A small-molecule ligand and the protein it binds are described below.
Small molecule (SMILES): CC(C)CCC[C@@H](C)[C@H]1CC[C@H]2[C@@H]3CC=C4C[C@@H](OC(=O)CCC(=O)O)CC[C@]4(C)[C@H]3CC[C@]12C

Sequence of chain 1.A:
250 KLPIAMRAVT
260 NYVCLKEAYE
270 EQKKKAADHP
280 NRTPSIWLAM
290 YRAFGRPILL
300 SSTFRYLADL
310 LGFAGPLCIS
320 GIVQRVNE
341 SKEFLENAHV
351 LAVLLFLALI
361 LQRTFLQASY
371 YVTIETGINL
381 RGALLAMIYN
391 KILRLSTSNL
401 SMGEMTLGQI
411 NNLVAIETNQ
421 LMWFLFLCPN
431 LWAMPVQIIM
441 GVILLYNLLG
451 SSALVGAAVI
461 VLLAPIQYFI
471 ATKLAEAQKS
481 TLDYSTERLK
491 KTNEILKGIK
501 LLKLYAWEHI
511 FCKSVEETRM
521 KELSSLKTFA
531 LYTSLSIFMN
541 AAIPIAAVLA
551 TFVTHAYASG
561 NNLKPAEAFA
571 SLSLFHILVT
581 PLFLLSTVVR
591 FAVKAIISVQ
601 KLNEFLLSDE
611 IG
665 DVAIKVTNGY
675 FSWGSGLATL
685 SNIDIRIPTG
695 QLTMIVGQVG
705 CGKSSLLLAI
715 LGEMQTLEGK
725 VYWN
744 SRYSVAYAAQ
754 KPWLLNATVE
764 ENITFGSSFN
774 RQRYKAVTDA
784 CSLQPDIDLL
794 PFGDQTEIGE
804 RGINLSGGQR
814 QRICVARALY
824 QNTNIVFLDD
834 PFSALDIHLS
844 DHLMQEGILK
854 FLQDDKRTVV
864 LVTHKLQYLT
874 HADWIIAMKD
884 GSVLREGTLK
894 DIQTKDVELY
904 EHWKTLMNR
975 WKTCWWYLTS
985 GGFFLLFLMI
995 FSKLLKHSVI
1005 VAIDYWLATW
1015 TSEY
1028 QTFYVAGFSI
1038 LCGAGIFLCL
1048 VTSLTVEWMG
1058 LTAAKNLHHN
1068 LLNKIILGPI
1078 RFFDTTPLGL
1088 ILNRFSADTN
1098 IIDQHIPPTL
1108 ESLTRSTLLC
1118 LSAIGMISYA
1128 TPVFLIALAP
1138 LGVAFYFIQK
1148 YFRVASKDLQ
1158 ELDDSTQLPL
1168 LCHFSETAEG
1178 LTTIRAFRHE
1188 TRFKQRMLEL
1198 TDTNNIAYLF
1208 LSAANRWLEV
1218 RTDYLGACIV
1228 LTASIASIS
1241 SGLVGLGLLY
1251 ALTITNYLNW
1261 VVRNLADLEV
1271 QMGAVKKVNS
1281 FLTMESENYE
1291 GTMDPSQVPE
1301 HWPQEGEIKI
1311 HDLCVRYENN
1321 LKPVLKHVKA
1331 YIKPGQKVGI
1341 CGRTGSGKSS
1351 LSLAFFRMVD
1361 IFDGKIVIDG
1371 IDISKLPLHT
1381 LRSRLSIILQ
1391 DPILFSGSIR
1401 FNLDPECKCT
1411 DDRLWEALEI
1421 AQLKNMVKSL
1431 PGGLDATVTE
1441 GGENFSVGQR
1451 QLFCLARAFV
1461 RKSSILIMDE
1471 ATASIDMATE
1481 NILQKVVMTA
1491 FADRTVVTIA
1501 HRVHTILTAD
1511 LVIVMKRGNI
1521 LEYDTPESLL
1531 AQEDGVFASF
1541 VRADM

Binding-site contacts:
Ligand atom CBC contacts residue ALA471 of chain 1.A at 4.4 Å (hydrophobic).
Ligand atom CAE contacts residue GLN467 of chain 1.A at 3.7 Å.
Ligand atom CAR contacts residue ILE596 of chain 1.A at 4.1 Å (hydrophobic).
Ligand atom CAB contacts residue LEU463 of chain 1.A at 3.9 Å (hydrophobic).
Ligand atom CAU contacts residue LEU431 of chain 1.A at 4.2 Å (hydrophobic).
Ligand atom CAM contacts residue ILE596 of chain 1.A at 3.9 Å (hydrophobic).
Ligand atom CAC contacts residue LEU463 of chain 1.A at 4.5 Å (hydrophobic).
Ligand atom CAK contacts residue TYR468 of chain 1.A at 3.5 Å (hydrophobic).
Ligand atom CBC contacts residue ILE596 of chain 1.A at 3.8 Å (hydrophobic).
Ligand atom CAD contacts residue GLN467 of chain 1.A at 3.5 Å.
Ligand atom CAZ contacts residue TYR468 of chain 1.A at 3.9 Å (hydrophobic).
Ligand atom CAR contacts residue VAL593 of chain 1.A at 4.2 Å (hydrophobic).
Ligand atom CAB contacts residue ILE460 of chain 1.A at 4.2 Å (hydrophobic).
Ligand atom CAI contacts residue TYR468 of chain 1.A at 3.4 Å (hydrophobic).
Ligand atom CAA contacts residue ILE438 of chain 1.A at 4.5 Å (hydrophobic).
Ligand atom CAN contacts residue ILE438 of chain 1.A at 4.4 Å (hydrophobic).
Ligand atom CBH contacts residue ALA471 of chain 1.A at 4.3 Å (hydrophobic).
Ligand atom CAO contacts residue LEU585 of chain 1.A at 3.9 Å (hydrophobic).
Ligand atom CAT contacts residue ALA592 of chain 1.A at 4.3 Å (hydrophobic).
Ligand atom CAV contacts residue ALA471 of chain 1.A at 3.8 Å (hydrophobic).
Ligand atom OAW contacts residue VAL593 of chain 1.A at 4.3 Å.
Ligand atom CBA contacts residue ILE438 of chain 1.A at 4.2 Å (hydrophobic).
Ligand atom CAD contacts residue VAL589 of chain 1.A at 4.0 Å (hydrophobic).
Ligand atom CAL contacts residue THR472 of chain 1.A at 4.5 Å.
Ligand atom CAC contacts residue ALA464 of chain 1.A at 3.4 Å (hydrophobic).
Ligand atom CAD contacts residue ALA471 of chain 1.A at 3.2 Å (hydrophobic).
Ligand atom CAN contacts residue PRO435 of chain 1.A at 3.9 Å (hydrophobic).
Ligand atom OAW contacts residue ILE596 of chain 1.A at 3.3 Å.
Ligand atom CAR contacts residue ALA471 of chain 1.A at 4.2 Å (hydrophobic).
Ligand atom CAY contacts residue ILE596 of chain 1.A at 3.7 Å (hydrophobic).
Ligand atom CAR contacts residue ALA592 of chain 1.A at 4.3 Å (hydrophobic).
Ligand atom OAG contacts residue TYR468 of chain 1.A at 4.2 Å.
Ligand atom CAL contacts residue ALA475 of chain 1.A at 3.7 Å (hydrophobic).
Ligand atom CAV contacts residue TYR468 of chain 1.A at 3.9 Å (hydrophobic).
Ligand atom CAZ contacts residue ALA471 of chain 1.A at 4.3 Å (hydrophobic).
Ligand atom CAJ contacts residue LEU585 of chain 1.A at 4.1 Å (hydrophobic).
Ligand atom CAS contacts residue LEU431 of chain 1.A at 4.2 Å (hydrophobic).
Ligand atom OAF contacts residue TYR468 of chain 1.A at 4.1 Å.
Ligand atom CAB contacts residue ALA464 of chain 1.A at 3.8 Å (hydrophobic).
Ligand atom CAS contacts residue VAL589 of chain 1.A at 3.9 Å (hydrophobic).